Binding-site contacts:
Ligand atom O6 contacts residue GLN71 of chain 1.B at 3.7 Å.
Ligand atom C7 contacts residue ASP41 of chain 1.B at 3.7 Å.
Ligand atom C6 contacts residue GLN71 of chain 1.B at 3.4 Å.
Ligand atom C7 contacts residue ASN73 of chain 1.B at 3.3 Å.
Ligand atom O7 contacts residue VAL40 of chain 1.B at 3.6 Å.
Ligand atom C8 contacts residue ASP41 of chain 1.B at 3.6 Å.
Ligand atom C6 contacts residue THR36 of chain 1.B at 3.7 Å.
Ligand atom C1 contacts residue PHE19 of chain 1.B at 3.7 Å (hydrophobic).
Ligand atom O7 contacts residue ASN73 of chain 1.B at 3.3 Å (h-bond).
Ligand atom C5 contacts residue ASN73 of chain 1.B at 3.7 Å.
Ligand atom C2 contacts residue ASP41 of chain 1.B at 3.6 Å.
Ligand atom C8 contacts residue LYS110 of chain 1.B at 3.2 Å.
Ligand atom O4 contacts residue MAN7 of chain 1.C at 2.6 Å (h-bond).
Ligand atom O7 contacts residue ARG77 of chain 1.B at 2.8 Å (salt-bridge).
Ligand atom C7 contacts residue ARG77 of chain 1.B at 3.5 Å.
Ligand atom C3 contacts residue ASP41 of chain 1.B at 3.4 Å.
Ligand atom C3 contacts residue ASN73 of chain 1.B at 3.7 Å.
Ligand atom O2 contacts residue MAN7 of chain 1.C at 3.6 Å (h-bond).
Ligand atom C1 contacts residue THR75 of chain 1.B at 3.5 Å.
Ligand atom C5 contacts residue PHE19 of chain 1.B at 3.7 Å (hydrophobic).
Ligand atom C2 contacts residue ASN73 of chain 1.B at 2.3 Å.
Ligand atom N2 contacts residue ASP41 of chain 1.B at 2.8 Å (salt-bridge).
Ligand atom N2 contacts residue ASN73 of chain 1.B at 2.8 Å (h-bond).
Ligand atom O5 contacts residue GLN71 of chain 1.B at 3.7 Å.
Ligand atom C6 contacts residue PHE19 of chain 1.B at 3.7 Å (hydrophobic).
Ligand atom C5 contacts residue MAN7 of chain 1.C at 3.4 Å.
Ligand atom O4 contacts residue VAL40 of chain 1.B at 3.5 Å.
Ligand atom O5 contacts residue ASN73 of chain 1.B at 2.4 Å (h-bond).
Ligand atom C5 contacts residue GLN71 of chain 1.B at 3.5 Å.
Ligand atom O3 contacts residue LYS22 of chain 1.B at 3.6 Å.
Ligand atom C2 contacts residue PHE17 of chain 1.B at 3.6 Å (hydrophobic).
Ligand atom O3 contacts residue ARG77 of chain 1.B at 3.4 Å (salt-bridge).
Ligand atom C1 contacts residue ASN73 of chain 1.B at 1.4 Å.
Ligand atom C6 contacts residue PHE17 of chain 1.B at 3.7 Å (hydrophobic).
Ligand atom C4 contacts residue PHE17 of chain 1.B at 3.7 Å (hydrophobic).
Ligand atom C4 contacts residue MAN7 of chain 1.C at 3.5 Å.
Ligand atom C8 contacts residue ARG77 of chain 1.B at 3.6 Å.
Ligand atom C6 contacts residue GLN71 of chain 1.B at 3.6 Å.
Ligand atom O6 contacts residue PHE19 of chain 1.B at 3.6 Å.
Ligand atom C2 contacts residue PHE19 of chain 1.B at 3.7 Å (hydrophobic).

The protein below binds the small molecule below.
Small molecule (SMILES): CC(=O)N[C@H]1[C@H](O[C@H]2[C@H](O)[C@@H](NC(C)=O)CO[C@@H]2CO[C@@H]2O[C@@H](C)[C@@H](O)[C@@H](O)[C@@H]2O)O[C@H](CO)[C@@H](O[C@@H]2O[C@H](CO[C@H]3O[C@H](CO)[C@@H](O)[C@H](O)[C@@H]3O[C@@H]3O[C@H](CO)[C@@H](O)[C@H](O)[C@H]3NC(C)=O)[C@@H](O)[C@H](O[C@H]3O[C@H](CO)[C@@H](O)[C@H](O)[C@@H]3O[C@@H]3O[C@H](CO)[C@@H](O)[C@H](O)[C@H]3NC(C)=O)[C@@H]2O)[C@@H]1O

Sequence of chain 1.B:
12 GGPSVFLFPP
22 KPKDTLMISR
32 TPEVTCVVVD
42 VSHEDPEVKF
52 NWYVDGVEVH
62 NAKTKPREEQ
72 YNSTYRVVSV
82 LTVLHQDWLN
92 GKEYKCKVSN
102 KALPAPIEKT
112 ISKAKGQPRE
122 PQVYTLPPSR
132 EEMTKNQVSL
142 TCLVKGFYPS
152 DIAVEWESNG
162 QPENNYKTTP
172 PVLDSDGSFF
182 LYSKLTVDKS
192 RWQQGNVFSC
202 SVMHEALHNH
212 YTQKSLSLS